Sequence of chain 1.B:
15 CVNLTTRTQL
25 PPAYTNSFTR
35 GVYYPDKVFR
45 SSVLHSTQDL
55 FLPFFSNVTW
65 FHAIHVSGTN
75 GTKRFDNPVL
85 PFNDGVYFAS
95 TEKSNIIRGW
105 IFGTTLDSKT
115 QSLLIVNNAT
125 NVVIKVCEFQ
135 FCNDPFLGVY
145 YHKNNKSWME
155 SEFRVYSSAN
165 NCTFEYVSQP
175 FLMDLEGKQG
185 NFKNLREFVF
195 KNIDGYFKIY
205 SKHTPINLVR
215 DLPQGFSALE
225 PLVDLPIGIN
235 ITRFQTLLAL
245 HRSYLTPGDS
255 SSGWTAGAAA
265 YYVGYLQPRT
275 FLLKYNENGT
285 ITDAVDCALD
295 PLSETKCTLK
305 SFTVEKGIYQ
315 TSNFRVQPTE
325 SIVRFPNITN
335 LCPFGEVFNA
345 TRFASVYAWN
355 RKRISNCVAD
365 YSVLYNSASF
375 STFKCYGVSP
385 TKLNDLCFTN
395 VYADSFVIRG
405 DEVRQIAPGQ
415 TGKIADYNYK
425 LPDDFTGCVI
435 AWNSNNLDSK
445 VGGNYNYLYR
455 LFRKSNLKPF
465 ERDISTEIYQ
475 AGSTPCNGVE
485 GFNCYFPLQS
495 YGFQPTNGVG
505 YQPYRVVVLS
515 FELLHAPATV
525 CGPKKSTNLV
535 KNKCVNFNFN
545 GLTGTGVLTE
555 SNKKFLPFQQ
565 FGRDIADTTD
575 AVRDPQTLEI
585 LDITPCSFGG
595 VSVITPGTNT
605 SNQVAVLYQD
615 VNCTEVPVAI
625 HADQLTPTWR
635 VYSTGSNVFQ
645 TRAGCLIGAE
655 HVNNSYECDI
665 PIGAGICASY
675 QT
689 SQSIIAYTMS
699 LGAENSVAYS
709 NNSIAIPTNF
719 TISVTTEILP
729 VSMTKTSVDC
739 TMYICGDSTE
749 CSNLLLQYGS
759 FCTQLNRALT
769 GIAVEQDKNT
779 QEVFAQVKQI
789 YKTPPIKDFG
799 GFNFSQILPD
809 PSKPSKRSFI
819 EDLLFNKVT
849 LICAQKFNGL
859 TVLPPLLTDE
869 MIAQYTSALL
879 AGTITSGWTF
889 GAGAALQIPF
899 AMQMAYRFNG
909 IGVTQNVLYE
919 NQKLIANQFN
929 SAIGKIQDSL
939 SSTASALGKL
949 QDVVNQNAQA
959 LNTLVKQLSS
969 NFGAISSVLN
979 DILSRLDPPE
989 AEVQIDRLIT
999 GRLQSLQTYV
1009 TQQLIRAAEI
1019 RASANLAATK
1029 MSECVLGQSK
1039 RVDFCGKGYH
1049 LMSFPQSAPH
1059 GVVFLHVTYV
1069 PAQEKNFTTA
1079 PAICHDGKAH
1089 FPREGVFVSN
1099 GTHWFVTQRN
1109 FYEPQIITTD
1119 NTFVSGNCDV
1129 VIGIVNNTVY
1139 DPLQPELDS

This protein binds this small molecule.
Small molecule (SMILES): CC(=O)N[C@@H]1[C@@H](O)[C@H](O)[C@@H](CO)O[C@H]1O

Binding-site contacts:
Ligand atom C7 contacts residue THR604 of chain 1.B at 4.1 Å.
Ligand atom N2 contacts residue THR604 of chain 1.B at 4.0 Å.
Ligand atom C5 contacts residue ASN603 of chain 1.B at 3.8 Å.
Ligand atom C8 contacts residue THR604 of chain 1.B at 3.6 Å.
Ligand atom C6 contacts residue ASN603 of chain 1.B at 4.5 Å.
Ligand atom O7 contacts residue ASN603 of chain 1.B at 4.3 Å.
Ligand atom C1 contacts residue ASN603 of chain 1.B at 3.1 Å.
Ligand atom O6 contacts residue ASN603 of chain 1.B at 3.9 Å.
Ligand atom O5 contacts residue ASN603 of chain 1.B at 3.2 Å (h-bond).